Sequence of chain 1.C:
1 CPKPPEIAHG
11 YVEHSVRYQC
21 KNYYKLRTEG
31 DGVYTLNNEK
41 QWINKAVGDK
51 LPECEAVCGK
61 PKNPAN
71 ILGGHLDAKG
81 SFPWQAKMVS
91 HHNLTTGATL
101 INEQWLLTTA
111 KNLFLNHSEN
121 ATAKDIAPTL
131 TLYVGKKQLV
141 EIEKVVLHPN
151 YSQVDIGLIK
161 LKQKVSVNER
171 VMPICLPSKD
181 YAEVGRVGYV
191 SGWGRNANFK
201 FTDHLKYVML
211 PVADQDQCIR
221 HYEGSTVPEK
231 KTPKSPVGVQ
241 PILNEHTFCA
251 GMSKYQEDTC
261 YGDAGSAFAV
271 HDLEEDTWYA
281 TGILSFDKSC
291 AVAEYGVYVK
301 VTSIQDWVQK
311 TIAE

A protein and the small-molecule ligand that binds it are described below.
Small molecule (SMILES): CC(=O)N[C@H]1[C@H](O[C@H]2[C@H](O)[C@@H](NC(C)=O)CO[C@@H]2CO)O[C@H](CO)[C@@H](O)[C@@H]1O

Binding-site contacts:
Ligand atom O6 contacts residue GLN153 of chain 1.C at 2.9 Å (h-bond).
Ligand atom C6 contacts residue HIS246 of chain 1.C at 4.1 Å.
Ligand atom O5 contacts residue HIS246 of chain 1.C at 4.5 Å.
Ligand atom O6 contacts residue ASN244 of chain 1.C at 3.7 Å.
Ligand atom C1 contacts residue GLN153 of chain 1.C at 4.1 Å.
Ligand atom C3 contacts residue ASN150 of chain 1.C at 3.8 Å.
Ligand atom C2 contacts residue ASN150 of chain 1.C at 2.4 Å.
Ligand atom C6 contacts residue ASN150 of chain 1.C at 4.5 Å.
Ligand atom C4 contacts residue GLU245 of chain 1.C at 4.2 Å.
Ligand atom C1 contacts residue ASN150 of chain 1.C at 1.4 Å.
Ligand atom C5 contacts residue GLN153 of chain 1.C at 4.0 Å.
Ligand atom C4 contacts residue ASN150 of chain 1.C at 4.1 Å.
Ligand atom O6 contacts residue GLU245 of chain 1.C at 3.5 Å (salt-bridge).
Ligand atom O5 contacts residue GLU245 of chain 1.C at 4.2 Å.
Ligand atom N2 contacts residue ASN150 of chain 1.C at 3.0 Å (h-bond).
Ligand atom O5 contacts residue GLN153 of chain 1.C at 3.6 Å.
Ligand atom C7 contacts residue ASN150 of chain 1.C at 3.7 Å.
Ligand atom C2 contacts residue GLU245 of chain 1.C at 3.9 Å.
Ligand atom C6 contacts residue GLN153 of chain 1.C at 3.7 Å.
Ligand atom C6 contacts residue GLU245 of chain 1.C at 2.9 Å.
Ligand atom O4 contacts residue GLU245 of chain 1.C at 3.8 Å.
Ligand atom C5 contacts residue GLU245 of chain 1.C at 4.1 Å.
Ligand atom O7 contacts residue ASN150 of chain 1.C at 3.5 Å (h-bond).
Ligand atom O5 contacts residue ASN150 of chain 1.C at 2.2 Å (h-bond).
Ligand atom C5 contacts residue ASN150 of chain 1.C at 3.6 Å.
Ligand atom C1 contacts residue GLU245 of chain 1.C at 4.2 Å.